Binding-site contacts:
Ligand atom C3 contacts residue ASN21 of chain 1.B at 3.7 Å.
Ligand atom C1 contacts residue GLU24 of chain 1.B at 4.1 Å.
Ligand atom N2 contacts residue ASN21 of chain 1.B at 2.9 Å (h-bond).
Ligand atom C1 contacts residue ASN21 of chain 1.B at 1.4 Å.
Ligand atom C7 contacts residue ASN21 of chain 1.B at 3.3 Å.
Ligand atom O5 contacts residue GLU24 of chain 1.B at 3.3 Å.
Ligand atom O6 contacts residue GLU24 of chain 1.B at 3.7 Å.
Ligand atom C5 contacts residue ASN21 of chain 1.B at 3.7 Å.
Ligand atom C2 contacts residue ASN21 of chain 1.B at 2.4 Å.
Ligand atom C5 contacts residue GLU24 of chain 1.B at 4.3 Å.
Ligand atom C4 contacts residue ASN21 of chain 1.B at 4.2 Å.
Ligand atom C6 contacts residue GLU24 of chain 1.B at 3.9 Å.
Ligand atom O7 contacts residue ASN21 of chain 1.B at 4.1 Å.
Ligand atom O5 contacts residue ASN21 of chain 1.B at 2.4 Å (h-bond).
Ligand atom C8 contacts residue ASN21 of chain 1.B at 3.8 Å.

This small molecule binds to this protein.
Small molecule (SMILES): CC(=O)N[C@@H]1[C@@H](O)[C@H](O)[C@@H](CO)O[C@H]1O

Sequence of chain 1.B:
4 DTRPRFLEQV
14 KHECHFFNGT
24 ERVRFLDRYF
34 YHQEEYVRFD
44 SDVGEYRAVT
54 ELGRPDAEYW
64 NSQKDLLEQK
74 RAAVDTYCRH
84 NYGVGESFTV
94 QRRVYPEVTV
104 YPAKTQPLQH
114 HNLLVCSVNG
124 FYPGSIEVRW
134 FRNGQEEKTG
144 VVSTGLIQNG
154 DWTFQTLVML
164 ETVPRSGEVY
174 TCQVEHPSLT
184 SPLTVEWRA